Sequence of chain 1.C:
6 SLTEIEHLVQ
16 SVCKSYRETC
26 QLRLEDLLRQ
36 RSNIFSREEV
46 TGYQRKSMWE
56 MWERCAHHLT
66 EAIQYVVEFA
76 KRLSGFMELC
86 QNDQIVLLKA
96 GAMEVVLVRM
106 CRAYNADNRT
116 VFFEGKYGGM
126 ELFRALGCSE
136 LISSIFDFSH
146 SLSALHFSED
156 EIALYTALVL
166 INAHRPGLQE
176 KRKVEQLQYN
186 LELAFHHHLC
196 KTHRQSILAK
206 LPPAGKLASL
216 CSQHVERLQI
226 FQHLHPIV

Binding-site contacts:
Ligand atom C20 contacts residue ILE140 of chain 1.C at 3.9 Å (hydrophobic).
Ligand atom O11 contacts residue MET105 of chain 1.C at 3.6 Å.
Ligand atom C18 contacts residue VAL116 of chain 1.C at 3.7 Å (hydrophobic).
Ligand atom C9 contacts residue ALA108 of chain 1.C at 3.8 Å (hydrophobic).
Ligand atom O11 contacts residue ALA108 of chain 1.C at 3.4 Å.
Ligand atom C9 contacts residue PHE117 of chain 1.C at 3.6 Å (hydrophobic).
Ligand atom C25 contacts residue ALA108 of chain 1.C at 3.7 Å (hydrophobic).
Ligand atom C19 contacts residue PHE128 of chain 1.C at 3.9 Å (hydrophobic).
Ligand atom C8 contacts residue GLN26 of chain 1.C at 3.8 Å.
Ligand atom C16 contacts residue MET105 of chain 1.C at 3.7 Å (hydrophobic).
Ligand atom C15 contacts residue MET105 of chain 1.C at 3.7 Å (hydrophobic).
Ligand atom C6 contacts residue MET105 of chain 1.C at 3.7 Å (hydrophobic).
Ligand atom C5 contacts residue HIS63 of chain 1.C at 3.6 Å.
Ligand atom C7 contacts residue MET105 of chain 1.C at 3.6 Å (hydrophobic).
Ligand atom C35 contacts residue PHE128 of chain 1.C at 3.9 Å (hydrophobic).
Ligand atom N24 contacts residue GLN26 of chain 1.C at 3.9 Å.
Ligand atom N4 contacts residue PHE118 of chain 1.C at 3.7 Å.
Ligand atom C26 contacts residue GLN26 of chain 1.C at 3.8 Å.
Ligand atom C19 contacts residue PHE117 of chain 1.C at 3.7 Å (hydrophobic).
Ligand atom N4 contacts residue HIS63 of chain 1.C at 3.5 Å.
Ligand atom C7 contacts residue ALA67 of chain 1.C at 3.8 Å (hydrophobic).
Ligand atom C31 contacts residue CYS60 of chain 1.C at 3.9 Å (hydrophobic).
Ligand atom C35 contacts residue ILE137 of chain 1.C at 3.5 Å (hydrophobic).
Ligand atom C19 contacts residue VAL116 of chain 1.C at 3.8 Å (hydrophobic).
Ligand atom C17 contacts residue VAL116 of chain 1.C at 3.7 Å (hydrophobic).
Ligand atom C25 contacts residue PHE117 of chain 1.C at 3.7 Å (hydrophobic).
Ligand atom C20 contacts residue PHE141 of chain 1.C at 3.7 Å (hydrophobic).
Ligand atom C28 contacts residue GLN26 of chain 1.C at 3.9 Å.
Ligand atom O27 contacts residue GLN26 of chain 1.C at 3.5 Å.
Ligand atom C21 contacts residue PHE117 of chain 1.C at 3.5 Å (hydrophobic).
Ligand atom N10 contacts residue PHE117 of chain 1.C at 3.0 Å (h-bond).
Ligand atom C7 contacts residue VAL101 of chain 1.C at 3.7 Å (hydrophobic).
Ligand atom N24 contacts residue PHE117 of chain 1.C at 3.7 Å.
Ligand atom C8 contacts residue ALA67 of chain 1.C at 3.2 Å (hydrophobic).
Ligand atom C14 contacts residue MET105 of chain 1.C at 3.5 Å (hydrophobic).
Ligand atom C20 contacts residue VAL116 of chain 1.C at 3.8 Å (hydrophobic).
Ligand atom C28 contacts residue LEU27 of chain 1.C at 3.6 Å (hydrophobic).
Ligand atom C16 contacts residue VAL116 of chain 1.C at 3.6 Å (hydrophobic).
Ligand atom C13 contacts residue PHE117 of chain 1.C at 3.8 Å (hydrophobic).
Ligand atom C34 contacts residue ILE140 of chain 1.C at 3.5 Å (hydrophobic).

A small-molecule ligand and the protein it binds are described below.
Small molecule (SMILES): CC(=O)N1C[C@H](C(=O)Nc2ccc(C)cc2C)[C@@H](c2nnc(C3CC(CC(C)C)C3)n2C2CC2)C1